The small molecule below binds the protein below.
Small molecule (SMILES): CS(=O)(=O)NCCc1ccccc1

Binding-site contacts:
Ligand atom C10 contacts residue MET133 of chain 1.A at 3.9 Å (hydrophobic).
Ligand atom C06 contacts residue MET133 of chain 1.A at 4.0 Å (hydrophobic).
Ligand atom S02 contacts residue ILE134 of chain 1.A at 3.9 Å.
Ligand atom O04 contacts residue GLU132 of chain 1.A at 3.8 Å.
Ligand atom C10 contacts residue GLN123 of chain 1.A at 3.1 Å.
Ligand atom C08 contacts residue VAL92 of chain 1.A at 4.5 Å (hydrophobic).
Ligand atom C13 contacts residue PRO89 of chain 1.A at 4.2 Å (hydrophobic).
Ligand atom C12 contacts residue PRO89 of chain 1.A at 4.0 Å (hydrophobic).
Ligand atom O04 contacts residue ILE134 of chain 1.A at 2.8 Å (h-bond).
Ligand atom C08 contacts residue PHE135 of chain 1.A at 4.2 Å (hydrophobic).
Ligand atom C07 contacts residue PHE135 of chain 1.A at 3.3 Å (hydrophobic).
Ligand atom C07 contacts residue MET133 of chain 1.A at 3.5 Å (hydrophobic).
Ligand atom C11 contacts residue GLN123 of chain 1.A at 4.2 Å.
Ligand atom C08 contacts residue MET133 of chain 1.A at 3.6 Å (hydrophobic).
Ligand atom N05 contacts residue ILE134 of chain 1.A at 3.3 Å (h-bond).
Ligand atom S02 contacts residue MET133 of chain 1.A at 4.0 Å.
Ligand atom C09 contacts residue MET133 of chain 1.A at 2.9 Å (hydrophobic).
Ligand atom C11 contacts residue ALA122 of chain 1.A at 4.3 Å (hydrophobic).
Ligand atom C09 contacts residue VAL92 of chain 1.A at 4.4 Å (hydrophobic).
Ligand atom C11 contacts residue VAL92 of chain 1.A at 4.5 Å (hydrophobic).
Ligand atom C10 contacts residue VAL92 of chain 1.A at 4.4 Å (hydrophobic).
Ligand atom O03 contacts residue MET133 of chain 1.A at 3.7 Å.
Ligand atom C01 contacts residue ILE134 of chain 1.A at 4.4 Å (hydrophobic).
Ligand atom C09 contacts residue PHE135 of chain 1.A at 4.5 Å (hydrophobic).
Ligand atom O04 contacts residue MET133 of chain 1.A at 3.1 Å.
Ligand atom C06 contacts residue ILE134 of chain 1.A at 4.1 Å (hydrophobic).
Ligand atom N05 contacts residue MET133 of chain 1.A at 3.9 Å.
Ligand atom C09 contacts residue GLN123 of chain 1.A at 3.6 Å.

Sequence of chain 1.A:
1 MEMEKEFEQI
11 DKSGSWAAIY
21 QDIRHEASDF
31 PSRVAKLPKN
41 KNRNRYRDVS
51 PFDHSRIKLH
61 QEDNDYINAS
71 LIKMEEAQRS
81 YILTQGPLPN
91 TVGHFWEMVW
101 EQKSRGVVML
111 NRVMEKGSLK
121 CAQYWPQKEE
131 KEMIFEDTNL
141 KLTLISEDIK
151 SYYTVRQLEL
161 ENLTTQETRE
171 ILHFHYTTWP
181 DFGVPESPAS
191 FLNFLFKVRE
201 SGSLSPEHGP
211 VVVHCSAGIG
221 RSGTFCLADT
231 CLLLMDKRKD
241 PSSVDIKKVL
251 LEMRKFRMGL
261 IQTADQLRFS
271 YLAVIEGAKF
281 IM